Sequence of chain 1.E:
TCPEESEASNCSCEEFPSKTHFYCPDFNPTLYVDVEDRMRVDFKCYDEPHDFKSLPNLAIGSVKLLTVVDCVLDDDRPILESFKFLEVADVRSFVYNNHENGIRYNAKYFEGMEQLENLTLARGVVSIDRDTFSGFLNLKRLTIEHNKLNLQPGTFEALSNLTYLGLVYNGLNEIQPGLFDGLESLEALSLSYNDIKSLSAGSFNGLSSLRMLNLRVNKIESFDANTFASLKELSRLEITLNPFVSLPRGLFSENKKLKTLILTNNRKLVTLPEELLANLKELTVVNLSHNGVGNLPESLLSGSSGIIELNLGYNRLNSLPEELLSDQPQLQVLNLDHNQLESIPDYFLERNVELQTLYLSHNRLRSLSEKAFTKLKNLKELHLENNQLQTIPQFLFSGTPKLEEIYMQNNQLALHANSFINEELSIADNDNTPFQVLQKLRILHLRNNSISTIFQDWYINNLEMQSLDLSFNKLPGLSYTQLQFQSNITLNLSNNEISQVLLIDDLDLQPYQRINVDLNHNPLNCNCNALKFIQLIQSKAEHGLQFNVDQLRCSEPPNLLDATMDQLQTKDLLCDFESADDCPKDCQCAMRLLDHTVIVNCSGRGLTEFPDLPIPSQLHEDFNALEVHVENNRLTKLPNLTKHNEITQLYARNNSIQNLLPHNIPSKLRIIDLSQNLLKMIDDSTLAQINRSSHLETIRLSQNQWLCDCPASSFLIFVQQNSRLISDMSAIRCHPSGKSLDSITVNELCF

A small-molecule ligand and the protein it binds are described below.
Small molecule (SMILES): CC(=O)N[C@H]1[C@H](O[C@H]2[C@H](O)[C@@H](NC(C)=O)CO[C@@H]2CO)O[C@H](CO)[C@@H](O)[C@@H]1O

Binding-site contacts:
Ligand atom C8 contacts residue ARG98 of chain 1.E at 3.2 Å.
Ligand atom C5 contacts residue ASN124 of chain 1.E at 3.6 Å.
Ligand atom C7 contacts residue SER99 of chain 1.E at 3.1 Å.
Ligand atom C3 contacts residue LYS146 of chain 1.E at 4.3 Å.
Ligand atom N2 contacts residue ASN124 of chain 1.E at 3.0 Å (h-bond).
Ligand atom C7 contacts residue ARG98 of chain 1.E at 3.7 Å.
Ligand atom C8 contacts residue ARG147 of chain 1.E at 3.2 Å.
Ligand atom N2 contacts residue SER99 of chain 1.E at 4.1 Å.
Ligand atom C3 contacts residue ASN124 of chain 1.E at 3.8 Å.
Ligand atom C6 contacts residue ARG147 of chain 1.E at 3.6 Å.
Ligand atom C7 contacts residue ASN124 of chain 1.E at 3.2 Å.
Ligand atom C1 contacts residue LYS146 of chain 1.E at 4.4 Å.
Ligand atom O7 contacts residue ASN124 of chain 1.E at 3.0 Å (h-bond).
Ligand atom O5 contacts residue ARG147 of chain 1.E at 4.3 Å.
Ligand atom O7 contacts residue ARG98 of chain 1.E at 3.6 Å.
Ligand atom C8 contacts residue SER99 of chain 1.E at 3.6 Å.
Ligand atom C8 contacts residue GLU123 of chain 1.E at 4.2 Å.
Ligand atom C7 contacts residue ARG147 of chain 1.E at 4.3 Å.
Ligand atom C2 contacts residue ASN124 of chain 1.E at 2.4 Å.
Ligand atom O7 contacts residue SER99 of chain 1.E at 2.3 Å (h-bond).
Ligand atom O5 contacts residue ASN124 of chain 1.E at 2.3 Å (h-bond).
Ligand atom C1 contacts residue ASN124 of chain 1.E at 1.4 Å.
Ligand atom C8 contacts residue ASN124 of chain 1.E at 4.4 Å.
Ligand atom C4 contacts residue ASN124 of chain 1.E at 4.2 Å.
Ligand atom C1 contacts residue SER99 of chain 1.E at 4.5 Å.
Ligand atom C5 contacts residue ARG147 of chain 1.E at 4.3 Å.